Sequence of chain 2.A:
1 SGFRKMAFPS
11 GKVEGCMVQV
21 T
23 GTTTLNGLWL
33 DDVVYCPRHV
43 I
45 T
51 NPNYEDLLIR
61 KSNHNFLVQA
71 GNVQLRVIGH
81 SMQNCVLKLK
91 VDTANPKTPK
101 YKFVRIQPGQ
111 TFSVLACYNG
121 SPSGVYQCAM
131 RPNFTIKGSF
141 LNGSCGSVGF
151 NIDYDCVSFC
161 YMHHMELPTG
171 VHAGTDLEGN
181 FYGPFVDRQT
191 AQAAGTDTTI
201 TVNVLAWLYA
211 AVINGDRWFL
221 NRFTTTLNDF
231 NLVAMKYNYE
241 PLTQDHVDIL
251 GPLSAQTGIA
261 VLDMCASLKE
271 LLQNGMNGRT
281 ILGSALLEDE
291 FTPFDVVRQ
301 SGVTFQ

Binding-site contacts:
Ligand atom O contacts residue MET165 of chain 1.A at 3.5 Å.
Ligand atom C28 contacts residue TYR54 of chain 1.A at 3.6 Å (hydrophobic).
Ligand atom C7 contacts residue GLU166 of chain 1.A at 3.6 Å.
Ligand atom C8 contacts residue GLU166 of chain 1.A at 3.6 Å.
Ligand atom O contacts residue GLU166 of chain 1.A at 3.6 Å (salt-bridge).
Ligand atom C14 contacts residue GLU166 of chain 1.A at 3.6 Å.
Ligand atom C30 contacts residue HIS41 of chain 1.A at 3.7 Å.
Ligand atom N4 contacts residue GLU166 of chain 1.A at 3.2 Å (salt-bridge).
Ligand atom C11 contacts residue HIS164 of chain 1.A at 3.7 Å.
Ligand atom C18 contacts residue GLU166 of chain 1.A at 3.7 Å.
Ligand atom O5 contacts residue LEU141 of chain 1.A at 3.5 Å (h-bond).
Ligand atom C2 contacts residue THR190 of chain 1.A at 3.5 Å.
Ligand atom C22 contacts residue GLU166 of chain 1.A at 3.4 Å.
Ligand atom C3 contacts residue THR190 of chain 1.A at 3.2 Å.
Ligand atom O5 contacts residue SER144 of chain 1.A at 3.1 Å (h-bond).
Ligand atom C4 contacts residue GLN192 of chain 1.A at 3.6 Å.
Ligand atom O1 contacts residue GLN189 of chain 1.A at 3.5 Å (h-bond).
Ligand atom C28 contacts residue ASP187 of chain 1.A at 3.3 Å.
Ligand atom O5 contacts residue CYS145 of chain 1.A at 3.2 Å (h-bond).
Ligand atom N1 contacts residue GLN189 of chain 1.A at 3.3 Å (h-bond).
Ligand atom N2 contacts residue HIS164 of chain 1.A at 2.7 Å (h-bond).
Ligand atom C25 contacts residue GLN189 of chain 1.A at 3.6 Å.
Ligand atom N4 contacts residue PHE140 of chain 1.A at 3.3 Å (h-bond).
Ligand atom C12 contacts residue HIS163 of chain 1.A at 3.4 Å.
Ligand atom C5 contacts residue PRO168 of chain 1.A at 3.5 Å (hydrophobic).
Ligand atom O2 contacts residue GLU166 of chain 1.A at 2.8 Å (salt-bridge).
Ligand atom O5 contacts residue GLY143 of chain 1.A at 2.8 Å (h-bond).
Ligand atom O4 contacts residue PHE140 of chain 1.A at 3.3 Å.
Ligand atom O4 contacts residue GLU166 of chain 1.A at 3.6 Å.
Ligand atom O4 contacts residue HIS163 of chain 1.A at 2.7 Å (h-bond).
Ligand atom N contacts residue GLU166 of chain 1.A at 2.8 Å (salt-bridge).
Ligand atom C16 contacts residue CYS145 of chain 1.A at 1.8 Å (hydrophobic).
Ligand atom C5 contacts residue ALA191 of chain 1.A at 3.6 Å (hydrophobic).
Ligand atom O5 contacts residue ASN142 of chain 1.A at 3.7 Å.
Ligand atom C6 contacts residue THR190 of chain 1.A at 3.2 Å.
Ligand atom O4 contacts residue HIS172 of chain 1.A at 3.5 Å.
Ligand atom N3 contacts residue HIS164 of chain 1.A at 3.4 Å (h-bond).
Ligand atom C27 contacts residue ASP187 of chain 1.A at 3.6 Å.
Ligand atom O2 contacts residue MET165 of chain 1.A at 3.1 Å.
Ligand atom C15 contacts residue CYS145 of chain 1.A at 2.9 Å (hydrophobic).

This small molecule binds to this protein.
Small molecule (SMILES): CC(=O)N(CCC(N)=O)NC(=O)[C@H](CC1CCCCC1)NC(=O)[C@@H](NC(=O)OCc1ccccc1)[C@@H](C)OC(C)(C)C

Sequence of chain 1.A:
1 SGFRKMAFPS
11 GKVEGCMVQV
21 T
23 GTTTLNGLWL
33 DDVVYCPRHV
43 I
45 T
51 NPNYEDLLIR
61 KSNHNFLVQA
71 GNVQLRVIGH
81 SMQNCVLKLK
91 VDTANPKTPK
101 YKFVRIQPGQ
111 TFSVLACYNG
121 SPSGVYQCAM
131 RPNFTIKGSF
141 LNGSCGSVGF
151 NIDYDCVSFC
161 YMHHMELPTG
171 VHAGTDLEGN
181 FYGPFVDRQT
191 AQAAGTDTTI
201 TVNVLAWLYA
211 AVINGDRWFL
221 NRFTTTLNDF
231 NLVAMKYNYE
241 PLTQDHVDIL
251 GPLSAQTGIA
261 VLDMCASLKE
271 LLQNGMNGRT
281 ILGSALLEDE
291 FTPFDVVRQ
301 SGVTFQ